Binding-site contacts:
Ligand atom O contacts residue SER51 of chain 1.F at 3.0 Å (h-bond).
Ligand atom CH2 contacts residue ILE20 of chain 1.G at 4.0 Å (hydrophobic).
Ligand atom CA contacts residue THR28 of chain 1.F at 3.5 Å.
Ligand atom N contacts residue ASP27 of chain 1.F at 3.3 Å (salt-bridge).
Ligand atom CG contacts residue SER51 of chain 1.F at 3.9 Å.
Ligand atom OXT contacts residue THR47 of chain 1.G at 2.6 Å (h-bond).
Ligand atom OXT contacts residue HIS49 of chain 1.G at 4.0 Å.
Ligand atom C contacts residue THR47 of chain 1.G at 3.4 Å.
Ligand atom CB contacts residue THR28 of chain 1.F at 3.9 Å.
Ligand atom N contacts residue THR28 of chain 1.F at 3.1 Å (h-bond).
Ligand atom O contacts residue ARG24 of chain 1.F at 3.7 Å.
Ligand atom CA contacts residue THR23 of chain 1.F at 3.8 Å.
Ligand atom O contacts residue THR47 of chain 1.G at 3.2 Å (h-bond).
Ligand atom CD1 contacts residue THR47 of chain 1.G at 3.8 Å.
Ligand atom CH2 contacts residue GLY21 of chain 1.G at 3.5 Å.
Ligand atom CD2 contacts residue THR50 of chain 1.G at 4.1 Å.
Ligand atom CB contacts residue SER51 of chain 1.F at 3.4 Å.
Ligand atom O contacts residue GLY25 of chain 1.F at 3.2 Å (h-bond).
Ligand atom CA contacts residue GLY25 of chain 1.F at 3.7 Å.
Ligand atom CA contacts residue SER51 of chain 1.F at 3.9 Å.
Ligand atom NE1 contacts residue GLN45 of chain 1.G at 2.9 Å (h-bond).
Ligand atom CD1 contacts residue GLN45 of chain 1.G at 3.6 Å.
Ligand atom CZ3 contacts residue HIS32 of chain 1.G at 4.0 Å.
Ligand atom C contacts residue SER51 of chain 1.F at 3.6 Å.
Ligand atom CZ2 contacts residue THR50 of chain 1.G at 3.9 Å.
Ligand atom CE2 contacts residue THR50 of chain 1.G at 4.0 Å.
Ligand atom CB contacts residue THR23 of chain 1.F at 3.9 Å.
Ligand atom CE3 contacts residue HIS32 of chain 1.G at 4.0 Å.
Ligand atom C contacts residue THR50 of chain 1.G at 4.0 Å.
Ligand atom CZ2 contacts residue ILE53 of chain 1.G at 3.9 Å (hydrophobic).
Ligand atom OXT contacts residue GLY25 of chain 1.F at 4.1 Å.
Ligand atom NE1 contacts residue ALA44 of chain 1.G at 4.0 Å.
Ligand atom NE1 contacts residue THR50 of chain 1.G at 4.1 Å.
Ligand atom CD1 contacts residue SER51 of chain 1.F at 3.7 Å.
Ligand atom OXT contacts residue THR50 of chain 1.G at 2.9 Å (h-bond).
Ligand atom CZ3 contacts residue GLY21 of chain 1.G at 3.7 Å.
Ligand atom C contacts residue GLY25 of chain 1.F at 3.5 Å.
Ligand atom N contacts residue THR23 of chain 1.F at 2.8 Å (h-bond).
Ligand atom CE2 contacts residue GLN45 of chain 1.G at 4.1 Å.
Ligand atom N contacts residue GLY25 of chain 1.F at 3.1 Å (h-bond).

Sequence of chain 1.F:
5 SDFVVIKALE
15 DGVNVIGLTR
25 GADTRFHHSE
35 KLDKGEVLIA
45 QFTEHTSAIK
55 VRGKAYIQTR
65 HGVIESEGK

The protein below binds the small molecule below.
Small molecule (SMILES): N[C@@H](Cc1c[nH]c2ccccc12)C(=O)O

Sequence of chain 1.G:
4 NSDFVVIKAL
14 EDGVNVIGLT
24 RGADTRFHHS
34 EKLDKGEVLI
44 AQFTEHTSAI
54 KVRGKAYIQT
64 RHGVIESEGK